Binding-site contacts:
Ligand atom O contacts residue ASP257 of chain 1.D at 4.2 Å.
Ligand atom O contacts residue GLU256 of chain 1.D at 2.8 Å (salt-bridge).
Ligand atom OXT contacts residue ASP257 of chain 1.D at 4.5 Å.
Ligand atom OXT contacts residue PHE254 of chain 1.D at 4.4 Å.
Ligand atom CB contacts residue PHE254 of chain 1.D at 3.8 Å (hydrophobic).
Ligand atom OD1 contacts residue PHE254 of chain 1.D at 3.1 Å (h-bond).
Ligand atom CA contacts residue GLU256 of chain 1.D at 4.0 Å.
Ligand atom CAH contacts residue GLU256 of chain 1.D at 3.6 Å.
Ligand atom CA contacts residue TRP255 of chain 1.D at 3.8 Å (hydrophobic).
Ligand atom CD2 contacts residue GLY253 of chain 1.D at 4.0 Å.
Ligand atom CG contacts residue GLU256 of chain 1.D at 4.4 Å.
Ligand atom CAH contacts residue GLY253 of chain 1.D at 4.1 Å.
Ligand atom CG contacts residue PHE254 of chain 1.D at 3.5 Å (hydrophobic).
Ligand atom NAL contacts residue GLY253 of chain 1.D at 4.3 Å.
Ligand atom CAF contacts residue GLY253 of chain 1.D at 3.9 Å.
Ligand atom C contacts residue GLU256 of chain 1.D at 3.5 Å.
Ligand atom CAO contacts residue GLY253 of chain 1.D at 4.1 Å.
Ligand atom OXT contacts residue TRP255 of chain 1.D at 4.0 Å.
Ligand atom OD1 contacts residue GLY253 of chain 1.D at 3.7 Å.
Ligand atom CAJ contacts residue TRP255 of chain 1.D at 4.0 Å (hydrophobic).
Ligand atom CAF contacts residue ARG107 of chain 1.D at 3.7 Å.
Ligand atom CB contacts residue GLU256 of chain 1.D at 3.7 Å.
Ligand atom CAJ contacts residue PHE254 of chain 1.D at 4.2 Å (hydrophobic).
Ligand atom C contacts residue TRP255 of chain 1.D at 3.8 Å (hydrophobic).
Ligand atom CG contacts residue GLY253 of chain 1.D at 4.3 Å.
Ligand atom OXT contacts residue GLU256 of chain 1.D at 4.3 Å.
Ligand atom O contacts residue TRP255 of chain 1.D at 3.8 Å.
Ligand atom CG contacts residue TRP255 of chain 1.D at 4.5 Å (hydrophobic).
Ligand atom N contacts residue PHE254 of chain 1.D at 3.4 Å (h-bond).
Ligand atom CAJ contacts residue GLU256 of chain 1.D at 3.2 Å.
Ligand atom CA contacts residue PHE254 of chain 1.D at 3.0 Å (hydrophobic).
Ligand atom CAI contacts residue GLY253 of chain 1.D at 4.1 Å.
Ligand atom CD2 contacts residue GLU256 of chain 1.D at 4.0 Å.
Ligand atom OAB contacts residue GLY253 of chain 1.D at 3.4 Å (h-bond).
Ligand atom CAJ contacts residue GLY253 of chain 1.D at 4.1 Å.
Ligand atom CD2 contacts residue PHE254 of chain 1.D at 4.3 Å (hydrophobic).
Ligand atom CAG contacts residue GLY253 of chain 1.D at 4.0 Å.
Ligand atom C contacts residue PHE254 of chain 1.D at 3.9 Å (hydrophobic).
Ligand atom OAB contacts residue ARG107 of chain 1.D at 2.6 Å (salt-bridge).

Sequence of chain 1.D:
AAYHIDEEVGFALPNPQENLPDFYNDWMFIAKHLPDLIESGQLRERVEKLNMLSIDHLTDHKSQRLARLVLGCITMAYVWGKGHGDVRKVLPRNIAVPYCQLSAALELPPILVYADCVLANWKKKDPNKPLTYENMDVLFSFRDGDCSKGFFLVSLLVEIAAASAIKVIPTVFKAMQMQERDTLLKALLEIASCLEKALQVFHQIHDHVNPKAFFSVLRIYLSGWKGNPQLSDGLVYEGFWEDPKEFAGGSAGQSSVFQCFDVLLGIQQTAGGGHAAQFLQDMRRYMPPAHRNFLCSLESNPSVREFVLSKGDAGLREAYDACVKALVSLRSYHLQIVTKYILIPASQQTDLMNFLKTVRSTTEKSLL

This protein binds this small molecule.
Small molecule (SMILES): N[C@@H](CC(=O)c1ccccc1NC=O)C(=O)O